The protein below binds the small molecule below.
Small molecule (SMILES): C=CC[C@@H]1CC[C@]2(C)[C@@H]([C@H](C)CCCC(C)(C)O)CC[C@H]2/C1=C/C=C1C[C@@H](O)C(=CCO)[C@H](O)C1

Sequence of chain 1.A:
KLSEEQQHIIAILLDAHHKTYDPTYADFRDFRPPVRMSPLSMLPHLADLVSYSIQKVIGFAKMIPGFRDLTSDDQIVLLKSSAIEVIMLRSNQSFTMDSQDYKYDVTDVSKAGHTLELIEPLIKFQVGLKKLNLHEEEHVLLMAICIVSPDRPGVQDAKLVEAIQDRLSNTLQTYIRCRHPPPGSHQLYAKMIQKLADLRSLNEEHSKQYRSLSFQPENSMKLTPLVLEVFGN

Binding-site contacts:
Ligand atom C33 contacts residue ASP39 of chain 1.A at 3.8 Å.
Ligand atom C23 contacts residue HIS149 of chain 1.A at 3.8 Å.
Ligand atom C33 contacts residue TYR38 of chain 1.A at 3.8 Å (hydrophobic).
Ligand atom C26 contacts residue LEU71 of chain 1.A at 3.6 Å (hydrophobic).
Ligand atom C06 contacts residue SER119 of chain 1.A at 3.5 Å.
Ligand atom C26 contacts residue ALA147 of chain 1.A at 3.8 Å (hydrophobic).
Ligand atom C11 contacts residue TYR139 of chain 1.A at 3.9 Å (hydrophobic).
Ligand atom C26 contacts residue HIS149 of chain 1.A at 3.9 Å.
Ligand atom C04 contacts residue SER122 of chain 1.A at 3.9 Å.
Ligand atom C24 contacts residue VAL78 of chain 1.A at 3.7 Å (hydrophobic).
Ligand atom C01 contacts residue ARG118 of chain 1.A at 3.7 Å.
Ligand atom C24 contacts residue HIS241 of chain 1.A at 3.8 Å.
Ligand atom C02 contacts residue TYR38 of chain 1.A at 3.6 Å (hydrophobic).
Ligand atom O02 contacts residue TYR38 of chain 1.A at 2.8 Å (h-bond).
Ligand atom C11 contacts residue VAL144 of chain 1.A at 3.8 Å (hydrophobic).
Ligand atom O01 contacts residue ARG118 of chain 1.A at 2.7 Å (salt-bridge).
Ligand atom C33 contacts residue PHE45 of chain 1.A at 3.7 Å (hydrophobic).
Ligand atom C03 contacts residue TYR38 of chain 1.A at 3.5 Å (hydrophobic).
Ligand atom O01 contacts residue SER81 of chain 1.A at 2.7 Å (h-bond).
Ligand atom O04 contacts residue TYR80 of chain 1.A at 3.6 Å.
Ligand atom O02 contacts residue SER122 of chain 1.A at 3.0 Å (h-bond).
Ligand atom C04 contacts residue TYR42 of chain 1.A at 3.6 Å (hydrophobic).
Ligand atom C07 contacts residue SER119 of chain 1.A at 3.5 Å.
Ligand atom C15 contacts residue ILE115 of chain 1.A at 3.9 Å (hydrophobic).
Ligand atom C21 contacts residue LEU153 of chain 1.A at 3.6 Å (hydrophobic).
Ligand atom C32 contacts residue TYR38 of chain 1.A at 3.5 Å (hydrophobic).
Ligand atom O02 contacts residue SER119 of chain 1.A at 3.5 Å.
Ligand atom C10 contacts residue SER81 of chain 1.A at 3.5 Å.
Ligand atom O03 contacts residue HIS149 of chain 1.A at 2.7 Å (h-bond).
Ligand atom O03 contacts residue HIS241 of chain 1.A at 2.9 Å (h-bond).
Ligand atom C01 contacts residue SER81 of chain 1.A at 3.7 Å.
Ligand atom C32 contacts residue ARG118 of chain 1.A at 3.7 Å.
Ligand atom C12 contacts residue VAL144 of chain 1.A at 3.6 Å (hydrophobic).
Ligand atom O04 contacts residue PHE45 of chain 1.A at 3.6 Å.
Ligand atom C25 contacts residue HIS241 of chain 1.A at 3.9 Å.
Ligand atom C03 contacts residue TYR42 of chain 1.A at 3.3 Å (hydrophobic).
Ligand atom C03 contacts residue SER122 of chain 1.A at 3.9 Å.
Ligand atom O02 contacts residue TYR42 of chain 1.A at 3.5 Å (h-bond).
Ligand atom O04 contacts residue ASP39 of chain 1.A at 3.7 Å.
Ligand atom C25 contacts residue HIS149 of chain 1.A at 3.8 Å.